Binding-site contacts:
Ligand atom O5 contacts residue ASN232 of chain 1.I at 2.4 Å (h-bond).
Ligand atom C5 contacts residue ASN232 of chain 1.I at 3.7 Å.
Ligand atom C2 contacts residue ASN232 of chain 1.I at 2.4 Å.
Ligand atom N2 contacts residue SER415 of chain 1.I at 3.2 Å (h-bond).
Ligand atom O7 contacts residue PRO182 of chain 1.I at 4.1 Å.
Ligand atom C8 contacts residue SER415 of chain 1.I at 3.9 Å.
Ligand atom C7 contacts residue ASN346 of chain 1.I at 4.0 Å.
Ligand atom C8 contacts residue LEU231 of chain 1.I at 3.8 Å (hydrophobic).
Ligand atom N2 contacts residue ASN232 of chain 1.I at 2.9 Å (h-bond).
Ligand atom C3 contacts residue VAL414 of chain 1.I at 3.8 Å (hydrophobic).
Ligand atom C8 contacts residue PHE345 of chain 1.I at 4.3 Å (hydrophobic).
Ligand atom C3 contacts residue SER415 of chain 1.I at 3.9 Å.
Ligand atom C7 contacts residue ASN232 of chain 1.I at 3.9 Å.
Ligand atom C5 contacts residue VAL414 of chain 1.I at 4.0 Å (hydrophobic).
Ligand atom O4 contacts residue VAL414 of chain 1.I at 3.9 Å.
Ligand atom C4 contacts residue VAL414 of chain 1.I at 4.1 Å (hydrophobic).
Ligand atom C7 contacts residue SER415 of chain 1.I at 3.9 Å.
Ligand atom O7 contacts residue ASN346 of chain 1.I at 3.6 Å.
Ligand atom C6 contacts residue GLU181 of chain 1.I at 4.4 Å.
Ligand atom O7 contacts residue ASN232 of chain 1.I at 4.4 Å.
Ligand atom C4 contacts residue ASN232 of chain 1.I at 4.2 Å.
Ligand atom O3 contacts residue SER415 of chain 1.I at 4.4 Å.
Ligand atom C1 contacts residue SER415 of chain 1.I at 4.2 Å.
Ligand atom O3 contacts residue CYS413 of chain 1.I at 4.5 Å.
Ligand atom O6 contacts residue CYS347 of chain 1.I at 4.4 Å.
Ligand atom C3 contacts residue ASN232 of chain 1.I at 3.8 Å.
Ligand atom C1 contacts residue ASN232 of chain 1.I at 1.4 Å.
Ligand atom C5 contacts residue GLU181 of chain 1.I at 4.4 Å.
Ligand atom O7 contacts residue VAL414 of chain 1.I at 4.4 Å.
Ligand atom C2 contacts residue SER415 of chain 1.I at 3.9 Å.
Ligand atom C8 contacts residue ASN346 of chain 1.I at 3.6 Å.
Ligand atom O6 contacts residue GLY348 of chain 1.I at 3.6 Å.
Ligand atom C6 contacts residue GLY348 of chain 1.I at 4.2 Å.
Ligand atom C6 contacts residue SER179 of chain 1.I at 4.3 Å.

Sequence of chain 1.I:
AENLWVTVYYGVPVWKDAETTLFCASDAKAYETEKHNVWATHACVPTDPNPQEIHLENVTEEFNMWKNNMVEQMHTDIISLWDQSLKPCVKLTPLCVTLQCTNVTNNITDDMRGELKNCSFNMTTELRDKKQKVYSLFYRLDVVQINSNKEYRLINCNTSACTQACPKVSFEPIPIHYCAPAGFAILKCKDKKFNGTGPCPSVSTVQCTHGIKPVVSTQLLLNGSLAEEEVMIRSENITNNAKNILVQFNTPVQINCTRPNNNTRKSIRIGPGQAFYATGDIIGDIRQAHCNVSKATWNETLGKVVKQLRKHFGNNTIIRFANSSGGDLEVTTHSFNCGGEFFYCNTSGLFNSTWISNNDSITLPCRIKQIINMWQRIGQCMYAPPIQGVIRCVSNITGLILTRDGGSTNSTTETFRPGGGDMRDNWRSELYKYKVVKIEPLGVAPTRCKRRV

A small-molecule ligand and the protein it binds are described below.
Small molecule (SMILES): CC(=O)N[C@H]1[C@H](O[C@H]2[C@H](O)[C@@H](NC(C)=O)CO[C@@H]2CO)O[C@H](CO)[C@@H](O[C@@H]2O[C@H](CO[C@H]3O[C@H](CO)[C@@H](O)[C@H](O)[C@@H]3O)[C@@H](O)[C@H](O[C@H]3O[C@H](CO)[C@@H](O)[C@H](O)[C@@H]3O)[C@@H]2O)[C@@H]1O